Sequence of chain 1.A:
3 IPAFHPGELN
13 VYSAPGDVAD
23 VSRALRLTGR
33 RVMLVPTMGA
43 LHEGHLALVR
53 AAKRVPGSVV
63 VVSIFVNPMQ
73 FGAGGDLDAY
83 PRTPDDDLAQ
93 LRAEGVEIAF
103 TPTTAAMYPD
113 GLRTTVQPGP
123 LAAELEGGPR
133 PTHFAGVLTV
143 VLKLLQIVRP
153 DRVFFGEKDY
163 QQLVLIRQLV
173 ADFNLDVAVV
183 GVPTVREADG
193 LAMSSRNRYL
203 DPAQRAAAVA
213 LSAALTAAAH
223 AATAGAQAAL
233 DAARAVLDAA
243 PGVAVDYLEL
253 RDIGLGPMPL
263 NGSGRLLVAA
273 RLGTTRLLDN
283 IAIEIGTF

Binding-site contacts:
Ligand atom CAM contacts residue PRO133 of chain 1.A at 3.6 Å (hydrophobic).
Ligand atom CAH contacts residue MET71 of chain 1.A at 2.7 Å (hydrophobic).
Ligand atom CBA contacts residue MET71 of chain 1.A at 4.1 Å (hydrophobic).
Ligand atom CAZ contacts residue PRO133 of chain 1.A at 4.2 Å (hydrophobic).
Ligand atom OAR contacts residue PRO133 of chain 1.A at 3.6 Å.
Ligand atom CAH contacts residue ALA137 of chain 1.A at 4.1 Å (hydrophobic).
Ligand atom CAH contacts residue LEU114 of chain 1.A at 4.0 Å (hydrophobic).
Ligand atom CAJ contacts residue LEU114 of chain 1.A at 3.4 Å (hydrophobic).
Ligand atom OAD contacts residue EOH1 of chain 1.E at 3.9 Å.
Ligand atom CAX contacts residue THR134 of chain 1.A at 3.6 Å.
Ligand atom CAK contacts residue THR117 of chain 1.A at 4.2 Å.
Ligand atom CAW contacts residue EOH1 of chain 1.E at 4.0 Å.
Ligand atom OAS contacts residue EOH1 of chain 1.E at 3.8 Å.
Ligand atom N contacts residue THR134 of chain 1.A at 3.7 Å.
Ligand atom CAG contacts residue MET71 of chain 1.A at 3.2 Å (hydrophobic).
Ligand atom CAH contacts residue GLY138 of chain 1.A at 3.6 Å.
Ligand atom CBA contacts residue THR134 of chain 1.A at 4.2 Å.
Ligand atom CBB contacts residue THR134 of chain 1.A at 4.1 Å.
Ligand atom CAY contacts residue LEU114 of chain 1.A at 3.6 Å (hydrophobic).
Ligand atom CAJ contacts residue THR134 of chain 1.A at 3.8 Å.
Ligand atom OAE contacts residue EOH1 of chain 1.E at 3.8 Å.
Ligand atom CAK contacts residue ALA137 of chain 1.A at 3.6 Å (hydrophobic).
Ligand atom CAY contacts residue THR134 of chain 1.A at 3.9 Å.
Ligand atom CAK contacts residue GLY138 of chain 1.A at 4.2 Å.
Ligand atom CAN contacts residue THR134 of chain 1.A at 4.0 Å.
Ligand atom CAN contacts residue LEU114 of chain 1.A at 4.2 Å (hydrophobic).
Ligand atom CAG contacts residue THR134 of chain 1.A at 4.0 Å.
Ligand atom CAH contacts residue THR134 of chain 1.A at 3.9 Å.
Ligand atom CAI contacts residue PRO133 of chain 1.A at 3.8 Å (hydrophobic).
Ligand atom CAA contacts residue PRO133 of chain 1.A at 3.8 Å (hydrophobic).
Ligand atom SBD contacts residue EOH1 of chain 1.E at 4.1 Å.
Ligand atom CAU contacts residue THR134 of chain 1.A at 3.9 Å.
Ligand atom OAS contacts residue THR117 of chain 1.A at 4.1 Å.
Ligand atom OAE contacts residue GLN119 of chain 1.B at 3.3 Å (h-bond).
Ligand atom CAO contacts residue THR134 of chain 1.A at 4.0 Å.
Ligand atom CBA contacts residue LEU114 of chain 1.A at 4.1 Å (hydrophobic).
Ligand atom CAG contacts residue LEU114 of chain 1.A at 3.6 Å (hydrophobic).
Ligand atom CA contacts residue THR134 of chain 1.A at 4.1 Å.
Ligand atom CAV contacts residue PRO133 of chain 1.A at 3.5 Å (hydrophobic).
Ligand atom CAK contacts residue MET71 of chain 1.A at 3.0 Å (hydrophobic).

Sequence of chain 1.B:
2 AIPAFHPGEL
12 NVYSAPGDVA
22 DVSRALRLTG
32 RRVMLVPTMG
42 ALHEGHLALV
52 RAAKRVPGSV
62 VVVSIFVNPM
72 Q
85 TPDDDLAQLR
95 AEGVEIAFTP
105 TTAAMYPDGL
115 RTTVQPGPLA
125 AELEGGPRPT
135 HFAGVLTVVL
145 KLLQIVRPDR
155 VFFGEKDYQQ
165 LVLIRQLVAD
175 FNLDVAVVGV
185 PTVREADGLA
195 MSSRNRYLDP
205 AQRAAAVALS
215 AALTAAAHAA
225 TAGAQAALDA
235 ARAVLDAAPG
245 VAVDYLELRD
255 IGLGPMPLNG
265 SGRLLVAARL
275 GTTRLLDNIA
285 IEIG

This protein binds this small molecule.
Small molecule (SMILES): COc1ccc2c(c1)cc(C(=O)NS(=O)(=O)c1cc3ccccc3o1)n2CC(=O)O